This small molecule binds to this protein.
Small molecule (SMILES): CC(=O)N[C@H]1[C@H](O[C@H]2[C@H](O)[C@@H](NC(C)=O)CO[C@@H]2CO)O[C@H](CO)[C@@H](O)[C@@H]1O

Binding-site contacts:
Ligand atom N2 contacts residue ASN801 of chain 1.A at 2.9 Å (h-bond).
Ligand atom O5 contacts residue GLN804 of chain 1.A at 3.7 Å.
Ligand atom C5 contacts residue GLN804 of chain 1.A at 3.5 Å.
Ligand atom C1 contacts residue ASN801 of chain 1.A at 1.4 Å.
Ligand atom C5 contacts residue SER803 of chain 1.A at 4.1 Å.
Ligand atom C2 contacts residue SER803 of chain 1.A at 4.4 Å.
Ligand atom O5 contacts residue SER803 of chain 1.A at 3.9 Å.
Ligand atom C3 contacts residue ASN801 of chain 1.A at 3.8 Å.
Ligand atom C4 contacts residue ASN801 of chain 1.A at 4.2 Å.
Ligand atom O5 contacts residue ASN801 of chain 1.A at 2.4 Å (h-bond).
Ligand atom C6 contacts residue GLN804 of chain 1.A at 3.4 Å.
Ligand atom C8 contacts residue ASN801 of chain 1.A at 4.5 Å.
Ligand atom C5 contacts residue ASN801 of chain 1.A at 3.7 Å.
Ligand atom C2 contacts residue ASN801 of chain 1.A at 2.5 Å.
Ligand atom O6 contacts residue GLN804 of chain 1.A at 2.7 Å (h-bond).
Ligand atom C7 contacts residue ASN801 of chain 1.A at 3.4 Å.
Ligand atom C1 contacts residue GLN804 of chain 1.A at 4.4 Å.
Ligand atom C1 contacts residue SER803 of chain 1.A at 3.4 Å.
Ligand atom O7 contacts residue ASN801 of chain 1.A at 3.5 Å (h-bond).

Sequence of chain 1.A:
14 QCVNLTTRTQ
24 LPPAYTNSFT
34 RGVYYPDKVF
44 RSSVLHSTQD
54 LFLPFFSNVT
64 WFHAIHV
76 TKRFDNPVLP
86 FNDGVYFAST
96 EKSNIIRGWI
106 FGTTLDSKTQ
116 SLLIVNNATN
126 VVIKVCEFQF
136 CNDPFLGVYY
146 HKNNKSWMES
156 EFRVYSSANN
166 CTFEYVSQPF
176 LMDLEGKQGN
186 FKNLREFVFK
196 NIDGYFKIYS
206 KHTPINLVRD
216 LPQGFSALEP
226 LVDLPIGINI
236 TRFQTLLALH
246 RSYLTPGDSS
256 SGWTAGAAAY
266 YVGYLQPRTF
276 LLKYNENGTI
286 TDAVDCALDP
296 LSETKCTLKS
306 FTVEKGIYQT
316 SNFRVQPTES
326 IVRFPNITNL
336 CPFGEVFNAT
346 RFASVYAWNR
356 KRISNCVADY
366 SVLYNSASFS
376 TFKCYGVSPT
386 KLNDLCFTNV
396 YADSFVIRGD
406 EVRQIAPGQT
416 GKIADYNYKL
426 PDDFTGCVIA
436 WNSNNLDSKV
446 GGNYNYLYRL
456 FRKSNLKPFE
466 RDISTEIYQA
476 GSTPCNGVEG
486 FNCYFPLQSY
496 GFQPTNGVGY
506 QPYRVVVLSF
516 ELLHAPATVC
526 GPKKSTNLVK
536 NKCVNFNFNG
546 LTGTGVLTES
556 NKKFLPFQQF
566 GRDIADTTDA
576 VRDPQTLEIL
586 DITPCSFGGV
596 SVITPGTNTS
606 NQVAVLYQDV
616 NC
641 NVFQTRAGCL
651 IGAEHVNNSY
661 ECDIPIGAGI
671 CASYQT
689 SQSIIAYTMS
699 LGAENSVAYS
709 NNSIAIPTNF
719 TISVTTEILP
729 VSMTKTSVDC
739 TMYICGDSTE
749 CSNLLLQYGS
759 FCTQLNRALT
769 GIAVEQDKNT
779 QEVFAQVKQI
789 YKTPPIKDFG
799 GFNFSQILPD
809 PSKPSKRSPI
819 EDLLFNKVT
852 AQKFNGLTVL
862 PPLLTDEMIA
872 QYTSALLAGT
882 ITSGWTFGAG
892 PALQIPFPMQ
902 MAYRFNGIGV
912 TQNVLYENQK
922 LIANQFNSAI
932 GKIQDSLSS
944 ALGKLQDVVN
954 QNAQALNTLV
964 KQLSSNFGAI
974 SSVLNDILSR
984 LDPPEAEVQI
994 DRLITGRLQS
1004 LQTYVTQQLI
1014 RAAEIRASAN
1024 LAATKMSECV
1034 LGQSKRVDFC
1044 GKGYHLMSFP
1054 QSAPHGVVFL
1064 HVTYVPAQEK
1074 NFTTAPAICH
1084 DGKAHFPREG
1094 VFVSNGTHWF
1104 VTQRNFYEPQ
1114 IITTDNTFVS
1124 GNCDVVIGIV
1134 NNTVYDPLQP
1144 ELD